Binding-site contacts:
Ligand atom P contacts residue ARG264 of chain 5.A at 3.5 Å.
Ligand atom O3 contacts residue HIS27 of chain 6.A at 3.9 Å.
Ligand atom C1 contacts residue ATP1 of chain 6.E at 3.5 Å.
Ligand atom N3 contacts residue ATP1 of chain 6.E at 3.2 Å (h-bond).
Ligand atom OP1 contacts residue SER26 of chain 6.A at 4.0 Å.
Ligand atom C3 contacts residue ARG264 of chain 5.A at 3.8 Å.
Ligand atom C6 contacts residue ILE255 of chain 6.A at 3.5 Å (hydrophobic).
Ligand atom O contacts residue HIS27 of chain 6.A at 3.5 Å.
Ligand atom OP2 contacts residue ARG264 of chain 5.A at 2.8 Å (salt-bridge).
Ligand atom P contacts residue SER94 of chain 6.A at 3.4 Å.
Ligand atom N contacts residue ILE255 of chain 6.A at 4.0 Å.
Ligand atom N3 contacts residue ARG228 of chain 6.A at 3.5 Å (salt-bridge).
Ligand atom O4 contacts residue ARG264 of chain 5.A at 2.4 Å (salt-bridge).
Ligand atom O3 contacts residue ARG264 of chain 5.A at 4.0 Å.
Ligand atom OP2 contacts residue SER266 of chain 5.A at 2.5 Å (h-bond).
Ligand atom C2 contacts residue ILE255 of chain 6.A at 3.9 Å (hydrophobic).
Ligand atom C6 contacts residue GLY318 of chain 6.A at 4.0 Å.
Ligand atom C4 contacts residue SER94 of chain 6.A at 3.9 Å.
Ligand atom C7A contacts residue ILE255 of chain 6.A at 3.9 Å (hydrophobic).
Ligand atom OP1 contacts residue SER94 of chain 6.A at 2.4 Å (h-bond).
Ligand atom N3 contacts residue ILE255 of chain 6.A at 4.0 Å.
Ligand atom C3A contacts residue GLY317 of chain 6.A at 3.8 Å.
Ligand atom O5 contacts residue GLY317 of chain 6.A at 3.7 Å.
Ligand atom O5 contacts residue ILE255 of chain 6.A at 4.0 Å.
Ligand atom C6 contacts residue GLY317 of chain 6.A at 3.7 Å.
Ligand atom O1 contacts residue ATP1 of chain 6.E at 2.4 Å (h-bond).
Ligand atom P contacts residue SER266 of chain 5.A at 3.9 Å.
Ligand atom N2 contacts residue ASN258 of chain 6.A at 3.0 Å (h-bond).
Ligand atom C5 contacts residue HIS27 of chain 6.A at 3.7 Å.
Ligand atom C6 contacts residue ASN258 of chain 6.A at 3.6 Å.
Ligand atom N2 contacts residue GLY318 of chain 6.A at 3.6 Å.
Ligand atom N2 contacts residue GLY317 of chain 6.A at 3.7 Å.
Ligand atom C3A contacts residue ILE255 of chain 6.A at 3.8 Å (hydrophobic).
Ligand atom O5 contacts residue ASN258 of chain 6.A at 2.8 Å (h-bond).
Ligand atom C2 contacts residue ATP1 of chain 6.E at 3.2 Å.
Ligand atom O2 contacts residue ARG264 of chain 5.A at 3.9 Å.
Ligand atom N2 contacts residue ARG228 of chain 6.A at 3.2 Å (salt-bridge).
Ligand atom N2 contacts residue ILE255 of chain 6.A at 3.5 Å.
Ligand atom O3 contacts residue SER94 of chain 6.A at 3.5 Å (h-bond).
Ligand atom N1 contacts residue ARG264 of chain 5.A at 3.9 Å.

Sequence of chain 5.A:
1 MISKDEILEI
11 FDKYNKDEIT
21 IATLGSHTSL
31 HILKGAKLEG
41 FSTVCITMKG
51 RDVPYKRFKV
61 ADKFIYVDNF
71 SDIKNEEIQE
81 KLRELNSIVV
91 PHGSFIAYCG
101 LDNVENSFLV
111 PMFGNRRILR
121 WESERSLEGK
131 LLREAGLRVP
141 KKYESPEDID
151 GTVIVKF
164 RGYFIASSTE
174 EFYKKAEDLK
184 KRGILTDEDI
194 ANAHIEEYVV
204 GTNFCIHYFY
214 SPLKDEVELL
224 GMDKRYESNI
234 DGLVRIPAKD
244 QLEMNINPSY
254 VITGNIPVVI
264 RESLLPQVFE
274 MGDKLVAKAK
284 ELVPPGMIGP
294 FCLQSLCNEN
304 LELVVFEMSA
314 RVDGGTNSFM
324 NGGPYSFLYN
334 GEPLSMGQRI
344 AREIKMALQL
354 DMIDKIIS

Sequence of chain 6.A:
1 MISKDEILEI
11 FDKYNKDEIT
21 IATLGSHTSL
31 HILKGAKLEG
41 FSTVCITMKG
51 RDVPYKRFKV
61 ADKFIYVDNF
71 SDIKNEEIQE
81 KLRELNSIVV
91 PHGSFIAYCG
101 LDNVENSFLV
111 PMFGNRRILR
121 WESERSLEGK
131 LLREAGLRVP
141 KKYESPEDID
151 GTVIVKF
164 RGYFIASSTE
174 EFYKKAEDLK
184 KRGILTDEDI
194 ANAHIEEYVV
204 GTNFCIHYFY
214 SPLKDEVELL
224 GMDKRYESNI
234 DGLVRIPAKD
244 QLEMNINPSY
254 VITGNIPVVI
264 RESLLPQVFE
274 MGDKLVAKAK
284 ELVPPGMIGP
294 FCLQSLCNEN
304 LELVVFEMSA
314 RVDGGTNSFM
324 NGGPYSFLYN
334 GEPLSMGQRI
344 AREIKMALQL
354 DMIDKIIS

This protein binds this small molecule.
Small molecule (SMILES): NC(=O)c1ncn([C@@H]2O[C@H](COP(=O)(O)O)[C@@H](O)[C@H]2O)c1N